A protein and the small-molecule ligand that binds it are described below.
Small molecule (SMILES): Nc1ccn([C@H]2C[C@H](O)[C@@H](COP(=O)(O)O)O2)c(=O)n1

Binding-site contacts:
Ligand atom C5' contacts residue PRO204 of chain 1.EA at 4.5 Å (hydrophobic).
Ligand atom C6 contacts residue ASP202 of chain 1.EA at 4.3 Å.
Ligand atom C5 contacts residue PRO204 of chain 1.EA at 3.6 Å (hydrophobic).
Ligand atom O2 contacts residue DA1 of chain 1.RD at 3.4 Å (h-bond).
Ligand atom N4 contacts residue PRO204 of chain 1.EA at 4.2 Å.
Ligand atom N3 contacts residue ASP202 of chain 1.EA at 4.2 Å.
Ligand atom C2 contacts residue PRO204 of chain 1.EA at 4.3 Å (hydrophobic).
Ligand atom C5 contacts residue ASP202 of chain 1.EA at 3.1 Å.
Ligand atom N1 contacts residue PRO204 of chain 1.EA at 4.2 Å.
Ligand atom C4 contacts residue VAL203 of chain 1.EA at 4.1 Å (hydrophobic).
Ligand atom C4 contacts residue ASP202 of chain 1.EA at 3.0 Å.
Ligand atom N3 contacts residue PRO204 of chain 1.EA at 4.0 Å.
Ligand atom C6 contacts residue PRO204 of chain 1.EA at 3.9 Å (hydrophobic).
Ligand atom C4 contacts residue PRO204 of chain 1.EA at 3.8 Å (hydrophobic).
Ligand atom C1' contacts residue DA1 of chain 1.RD at 3.9 Å.
Ligand atom C4' contacts residue DA1 of chain 1.RD at 4.0 Å.
Ligand atom C2 contacts residue DA1 of chain 1.RD at 4.2 Å.
Ligand atom C2' contacts residue PRO204 of chain 1.EA at 4.0 Å (hydrophobic).
Ligand atom C5 contacts residue VAL203 of chain 1.EA at 3.8 Å (hydrophobic).
Ligand atom N4 contacts residue ASP202 of chain 1.EA at 2.4 Å (salt-bridge).
Ligand atom C2' contacts residue DA1 of chain 1.RD at 2.9 Å.
Ligand atom N4 contacts residue VAL203 of chain 1.EA at 3.4 Å (h-bond).
Ligand atom C3' contacts residue DA1 of chain 1.RD at 2.6 Å.
Ligand atom O3' contacts residue DA1 of chain 1.RD at 1.6 Å.

Sequence of chain 1.EA:
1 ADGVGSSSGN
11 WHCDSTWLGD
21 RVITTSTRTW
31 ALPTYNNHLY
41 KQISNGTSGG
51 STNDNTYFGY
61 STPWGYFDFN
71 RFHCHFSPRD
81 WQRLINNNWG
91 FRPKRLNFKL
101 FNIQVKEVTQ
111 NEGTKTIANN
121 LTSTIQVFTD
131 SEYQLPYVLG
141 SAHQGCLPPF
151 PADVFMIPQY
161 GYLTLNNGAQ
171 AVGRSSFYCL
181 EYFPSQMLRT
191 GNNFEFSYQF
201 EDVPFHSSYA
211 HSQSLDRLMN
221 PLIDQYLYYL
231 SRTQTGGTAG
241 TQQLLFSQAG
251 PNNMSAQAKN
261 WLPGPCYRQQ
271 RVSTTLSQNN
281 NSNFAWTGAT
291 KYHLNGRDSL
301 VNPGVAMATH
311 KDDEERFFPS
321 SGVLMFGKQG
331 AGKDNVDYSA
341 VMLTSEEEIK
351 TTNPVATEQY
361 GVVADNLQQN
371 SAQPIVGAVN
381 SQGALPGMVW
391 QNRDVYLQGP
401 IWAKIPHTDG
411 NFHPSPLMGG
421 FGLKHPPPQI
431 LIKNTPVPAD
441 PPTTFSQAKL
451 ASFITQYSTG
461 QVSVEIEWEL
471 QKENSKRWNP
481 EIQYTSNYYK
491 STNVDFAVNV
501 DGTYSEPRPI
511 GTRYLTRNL